Sequence of chain 1.C:
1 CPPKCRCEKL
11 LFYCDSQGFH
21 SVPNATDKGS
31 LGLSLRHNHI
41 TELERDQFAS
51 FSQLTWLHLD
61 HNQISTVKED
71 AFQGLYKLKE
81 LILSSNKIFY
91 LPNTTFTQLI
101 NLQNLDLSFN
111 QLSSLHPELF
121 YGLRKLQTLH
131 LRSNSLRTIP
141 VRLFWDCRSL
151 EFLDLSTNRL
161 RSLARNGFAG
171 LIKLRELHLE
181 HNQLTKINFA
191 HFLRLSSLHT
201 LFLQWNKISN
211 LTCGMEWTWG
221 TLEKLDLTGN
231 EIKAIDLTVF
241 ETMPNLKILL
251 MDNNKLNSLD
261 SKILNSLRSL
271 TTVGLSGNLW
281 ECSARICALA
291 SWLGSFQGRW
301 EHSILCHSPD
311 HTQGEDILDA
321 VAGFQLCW

Binding-site contacts:
Ligand atom C4 contacts residue ASN24 of chain 1.C at 4.2 Å.
Ligand atom C2 contacts residue ASN24 of chain 1.C at 2.4 Å.
Ligand atom N2 contacts residue ASN24 of chain 1.C at 2.8 Å (h-bond).
Ligand atom C5 contacts residue ASN24 of chain 1.C at 3.7 Å.
Ligand atom C8 contacts residue ASN24 of chain 1.C at 4.2 Å.
Ligand atom O5 contacts residue ASN24 of chain 1.C at 2.5 Å (h-bond).
Ligand atom C7 contacts residue ASN24 of chain 1.C at 3.0 Å.
Ligand atom C3 contacts residue ASN24 of chain 1.C at 3.8 Å.
Ligand atom C1 contacts residue ASN24 of chain 1.C at 1.4 Å.
Ligand atom O7 contacts residue ASN24 of chain 1.C at 2.9 Å (h-bond).

The protein below binds the small molecule below.
Small molecule (SMILES): CC(=O)N[C@@H]1[C@@H](O)[C@H](O)[C@@H](CO)O[C@H]1O